Binding-site contacts:
Ligand atom C10 contacts residue ASN188 of chain 2.A at 3.5 Å.
Ligand atom C10 contacts residue GLN150 of chain 2.A at 3.8 Å.
Ligand atom C1 contacts residue PRO98 of chain 2.A at 3.9 Å (hydrophobic).
Ligand atom F contacts residue PRO186 of chain 2.A at 3.6 Å.
Ligand atom C13 contacts residue TYR156 of chain 2.A at 3.4 Å (hydrophobic).
Ligand atom C8 contacts residue LEU197 of chain 2.A at 3.9 Å (hydrophobic).
Ligand atom O1 contacts residue SER143 of chain 2.A at 2.4 Å (h-bond).
Ligand atom C13 contacts residue SER143 of chain 2.A at 3.3 Å.
Ligand atom C7 contacts residue LEU197 of chain 2.A at 3.5 Å (hydrophobic).
Ligand atom C9 contacts residue HIS95 of chain 2.A at 3.7 Å.
Ligand atom C13 contacts residue NAD1 of chain 2.B at 3.2 Å.
Ligand atom N1 contacts residue LEU197 of chain 2.A at 3.9 Å.
Ligand atom O contacts residue HIS95 of chain 2.A at 3.3 Å.
Ligand atom O1 contacts residue NAD1 of chain 2.B at 2.8 Å.
Ligand atom C5 contacts residue LEU197 of chain 2.A at 3.6 Å (hydrophobic).
Ligand atom F contacts residue NAD1 of chain 2.B at 3.6 Å.
Ligand atom O1 contacts residue TYR156 of chain 2.A at 2.4 Å (h-bond).
Ligand atom C12 contacts residue NAD1 of chain 2.B at 3.5 Å.
Ligand atom C11 contacts residue ASN188 of chain 2.A at 3.4 Å.
Ligand atom C12 contacts residue SER143 of chain 2.A at 3.5 Å.
Ligand atom C contacts residue PRO98 of chain 2.A at 3.4 Å (hydrophobic).
Ligand atom F contacts residue TYR255 of chain 4.A at 2.5 Å.
Ligand atom C12 contacts residue VAL145 of chain 2.A at 3.9 Å (hydrophobic).
Ligand atom C12 contacts residue TYR255 of chain 4.A at 3.3 Å (hydrophobic).
Ligand atom C14 contacts residue HIS95 of chain 2.A at 3.4 Å.
Ligand atom C8 contacts residue HIS95 of chain 2.A at 3.6 Å.
Ligand atom C4 contacts residue LEU197 of chain 2.A at 3.9 Å (hydrophobic).
Ligand atom F contacts residue SER143 of chain 2.A at 2.8 Å.
Ligand atom C5 contacts residue TRP194 of chain 2.A at 3.3 Å (hydrophobic).
Ligand atom C2 contacts residue THR207 of chain 2.A at 3.9 Å.
Ligand atom C3 contacts residue THR207 of chain 2.A at 3.8 Å.
Ligand atom C14 contacts residue TYR156 of chain 2.A at 3.5 Å (hydrophobic).
Ligand atom C6 contacts residue LEU197 of chain 2.A at 3.4 Å (hydrophobic).
Ligand atom C14 contacts residue NAD1 of chain 2.B at 3.7 Å.
Ligand atom F contacts residue VAL145 of chain 2.A at 3.5 Å.
Ligand atom N contacts residue PRO98 of chain 2.A at 3.4 Å.
Ligand atom C11 contacts residue TYR255 of chain 4.A at 3.3 Å (hydrophobic).
Ligand atom C6 contacts residue TRP194 of chain 2.A at 3.4 Å (hydrophobic).
Ligand atom N1 contacts residue GLN150 of chain 2.A at 3.6 Å (h-bond).
Ligand atom O contacts residue LEU197 of chain 2.A at 3.4 Å.

Sequence of chain 4.A:
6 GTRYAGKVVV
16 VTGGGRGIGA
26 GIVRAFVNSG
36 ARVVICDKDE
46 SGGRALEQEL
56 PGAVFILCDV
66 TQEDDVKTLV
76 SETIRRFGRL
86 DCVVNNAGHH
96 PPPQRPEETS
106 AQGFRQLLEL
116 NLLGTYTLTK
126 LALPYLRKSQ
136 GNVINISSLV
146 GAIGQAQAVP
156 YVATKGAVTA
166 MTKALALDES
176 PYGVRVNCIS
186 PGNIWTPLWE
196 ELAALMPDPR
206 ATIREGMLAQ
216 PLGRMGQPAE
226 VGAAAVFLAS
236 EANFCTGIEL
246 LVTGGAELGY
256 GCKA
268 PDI

A protein and the small-molecule ligand that binds it are described below.
Small molecule (SMILES): N#Cc1ccc2ccc(C(=O)c3ccc(F)c(O)c3)nc2c1

Sequence of chain 2.A:
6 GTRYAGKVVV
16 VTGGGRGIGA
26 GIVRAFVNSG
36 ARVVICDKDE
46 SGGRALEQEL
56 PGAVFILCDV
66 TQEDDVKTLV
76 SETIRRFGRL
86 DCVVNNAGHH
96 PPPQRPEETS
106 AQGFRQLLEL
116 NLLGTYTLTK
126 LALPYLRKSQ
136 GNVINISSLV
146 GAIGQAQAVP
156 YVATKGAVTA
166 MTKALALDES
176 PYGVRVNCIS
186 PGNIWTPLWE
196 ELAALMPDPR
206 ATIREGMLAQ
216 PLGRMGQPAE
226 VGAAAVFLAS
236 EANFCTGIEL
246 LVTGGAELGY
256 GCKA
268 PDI